The protein below binds the small molecule below.
Small molecule (SMILES): CC(=O)N[C@@H]1[C@@H](O)[C@H](O)[C@@H](CO)O[C@H]1O

Binding-site contacts:
Ligand atom C2 contacts residue ASN67 of chain 6.C at 2.4 Å.
Ligand atom N2 contacts residue ASN67 of chain 6.C at 2.8 Å (h-bond).
Ligand atom C5 contacts residue ASN67 of chain 6.C at 3.8 Å.
Ligand atom C8 contacts residue ARG89 of chain 6.C at 4.1 Å.
Ligand atom C3 contacts residue ASN67 of chain 6.C at 3.8 Å.
Ligand atom C1 contacts residue ASN67 of chain 6.C at 1.4 Å.
Ligand atom C8 contacts residue MET118 of chain 6.C at 4.0 Å (hydrophobic).
Ligand atom C7 contacts residue ASN67 of chain 6.C at 3.7 Å.
Ligand atom C7 contacts residue PHE90 of chain 6.C at 4.3 Å (hydrophobic).
Ligand atom C8 contacts residue PHE90 of chain 6.C at 3.6 Å (hydrophobic).
Ligand atom O6 contacts residue ASN67 of chain 6.C at 3.7 Å.
Ligand atom O7 contacts residue ASN67 of chain 6.C at 4.1 Å.
Ligand atom C4 contacts residue ASN67 of chain 6.C at 4.3 Å.
Ligand atom O5 contacts residue ASN67 of chain 6.C at 2.5 Å (h-bond).

Sequence of chain 6.C:
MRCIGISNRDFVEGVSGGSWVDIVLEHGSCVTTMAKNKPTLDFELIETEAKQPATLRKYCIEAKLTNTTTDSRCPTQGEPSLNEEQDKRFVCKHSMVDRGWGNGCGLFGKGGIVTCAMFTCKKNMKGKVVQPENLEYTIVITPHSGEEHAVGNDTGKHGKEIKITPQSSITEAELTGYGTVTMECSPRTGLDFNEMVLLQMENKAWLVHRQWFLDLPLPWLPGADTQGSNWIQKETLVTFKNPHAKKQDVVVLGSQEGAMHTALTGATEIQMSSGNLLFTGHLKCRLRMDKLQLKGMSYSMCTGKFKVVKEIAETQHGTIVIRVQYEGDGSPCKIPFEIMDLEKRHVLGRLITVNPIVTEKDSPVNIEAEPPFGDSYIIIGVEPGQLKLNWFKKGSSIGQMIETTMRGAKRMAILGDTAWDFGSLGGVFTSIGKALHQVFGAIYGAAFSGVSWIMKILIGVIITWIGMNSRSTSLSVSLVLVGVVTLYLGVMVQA